This small molecule binds to this protein.
Small molecule (SMILES): O=C(O)C[C@@]12O[C@H]3C=CCN[C@H]3[C@@H]1C(=O)N[C@H]2C(=O)O

Sequence of chain 1.A:
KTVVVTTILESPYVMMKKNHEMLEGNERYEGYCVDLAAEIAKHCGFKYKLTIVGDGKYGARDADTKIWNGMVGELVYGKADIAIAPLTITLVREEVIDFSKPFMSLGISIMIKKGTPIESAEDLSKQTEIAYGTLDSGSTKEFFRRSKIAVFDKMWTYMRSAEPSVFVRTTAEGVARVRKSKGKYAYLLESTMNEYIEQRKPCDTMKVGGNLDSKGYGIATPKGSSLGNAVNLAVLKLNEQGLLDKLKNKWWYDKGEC

Binding-site contacts:
Ligand atom O2 contacts residue GLU193 of chain 1.A at 3.4 Å.
Ligand atom C1 contacts residue LEU138 of chain 1.A at 3.3 Å (hydrophobic).
Ligand atom C11 contacts residue THR91 of chain 1.A at 3.9 Å.
Ligand atom C3 contacts residue LEU138 of chain 1.A at 3.2 Å (hydrophobic).
Ligand atom O2 contacts residue PRO89 of chain 1.A at 4.1 Å.
Ligand atom O1 contacts residue TYR61 of chain 1.A at 3.7 Å.
Ligand atom N2 contacts residue THR91 of chain 1.A at 3.6 Å (h-bond).
Ligand atom C2 contacts residue TYR61 of chain 1.A at 4.0 Å (hydrophobic).
Ligand atom C9 contacts residue GLU193 of chain 1.A at 4.1 Å.
Ligand atom O6 contacts residue LEU90 of chain 1.A at 4.0 Å.
Ligand atom O4 contacts residue GLY141 of chain 1.A at 3.4 Å.
Ligand atom N1 contacts residue GLU193 of chain 1.A at 3.0 Å (salt-bridge).
Ligand atom O6 contacts residue ARG96 of chain 1.A at 3.0 Å (salt-bridge).
Ligand atom O4 contacts residue SER142 of chain 1.A at 2.7 Å (h-bond).
Ligand atom O5 contacts residue GLU193 of chain 1.A at 4.2 Å.
Ligand atom C11 contacts residue ARG96 of chain 1.A at 3.5 Å.
Ligand atom C6 contacts residue PRO89 of chain 1.A at 4.0 Å (hydrophobic).
Ligand atom O3 contacts residue ARG96 of chain 1.A at 2.7 Å (salt-bridge).
Ligand atom N2 contacts residue TYR61 of chain 1.A at 3.9 Å.
Ligand atom O3 contacts residue TYR61 of chain 1.A at 3.0 Å.
Ligand atom C5 contacts residue TYR61 of chain 1.A at 3.7 Å (hydrophobic).
Ligand atom C6 contacts residue TYR61 of chain 1.A at 3.7 Å (hydrophobic).
Ligand atom O6 contacts residue THR91 of chain 1.A at 2.8 Å (h-bond).
Ligand atom N2 contacts residue TYR220 of chain 1.A at 4.1 Å.
Ligand atom N2 contacts residue PRO89 of chain 1.A at 3.1 Å (h-bond).
Ligand atom C9 contacts residue THR91 of chain 1.A at 3.8 Å.
Ligand atom C11 contacts residue TYR61 of chain 1.A at 3.7 Å (hydrophobic).
Ligand atom C8 contacts residue GLU193 of chain 1.A at 3.4 Å.
Ligand atom C9 contacts residue PRO89 of chain 1.A at 4.0 Å (hydrophobic).
Ligand atom C3 contacts residue THR174 of chain 1.A at 3.2 Å.
Ligand atom C12 contacts residue SER142 of chain 1.A at 3.7 Å.
Ligand atom O2 contacts residue THR91 of chain 1.A at 3.9 Å.
Ligand atom C1 contacts residue GLU193 of chain 1.A at 3.4 Å.
Ligand atom O2 contacts residue TYR220 of chain 1.A at 2.5 Å (h-bond).
Ligand atom C4 contacts residue GLU193 of chain 1.A at 3.5 Å.
Ligand atom O6 contacts residue PRO89 of chain 1.A at 4.1 Å.
Ligand atom C2 contacts residue LEU138 of chain 1.A at 4.2 Å (hydrophobic).
Ligand atom C1 contacts residue THR174 of chain 1.A at 3.5 Å.
Ligand atom C9 contacts residue TYR220 of chain 1.A at 3.6 Å (hydrophobic).
Ligand atom O5 contacts residue SER142 of chain 1.A at 4.1 Å.